Binding-site contacts:
Ligand atom C11 contacts residue PHE53 of chain 1.C at 3.7 Å (hydrophobic).
Ligand atom O9 contacts residue HIS105 of chain 1.C at 4.2 Å.
Ligand atom C9 contacts residue ALA106 of chain 1.C at 3.5 Å (hydrophobic).
Ligand atom C6 contacts residue GLN318 of chain 1.C at 3.5 Å.
Ligand atom C1 contacts residue GLN318 of chain 1.C at 4.3 Å.
Ligand atom C6 contacts residue ILE146 of chain 1.C at 3.6 Å (hydrophobic).
Ligand atom C10 contacts residue ILE146 of chain 1.C at 4.1 Å (hydrophobic).
Ligand atom C1 contacts residue ILE146 of chain 1.C at 4.1 Å (hydrophobic).
Ligand atom C9 contacts residue ARG321 of chain 1.C at 3.6 Å.
Ligand atom O6 contacts residue GLN318 of chain 1.C at 2.3 Å (h-bond).
Ligand atom O1A contacts residue ILE146 of chain 1.C at 4.0 Å.
Ligand atom C8 contacts residue ARG321 of chain 1.C at 4.0 Å.
Ligand atom C11 contacts residue ILE146 of chain 1.C at 4.1 Å (hydrophobic).
Ligand atom O9 contacts residue ALA106 of chain 1.C at 2.8 Å (h-bond).
Ligand atom C5 contacts residue ILE146 of chain 1.C at 3.7 Å (hydrophobic).
Ligand atom C11 contacts residue PHE115 of chain 1.C at 3.1 Å (hydrophobic).
Ligand atom C4 contacts residue PHE53 of chain 1.C at 4.3 Å (hydrophobic).
Ligand atom C1 contacts residue SER147 of chain 1.C at 3.7 Å.
Ligand atom O1A contacts residue SER147 of chain 1.C at 2.9 Å (h-bond).
Ligand atom C10 contacts residue HIS105 of chain 1.C at 3.9 Å.
Ligand atom C4 contacts residue ILE146 of chain 1.C at 3.9 Å (hydrophobic).
Ligand atom O1B contacts residue SER147 of chain 1.C at 3.6 Å.
Ligand atom O7 contacts residue HIS105 of chain 1.C at 3.7 Å.
Ligand atom N5 contacts residue PHE53 of chain 1.C at 4.0 Å.
Ligand atom O8 contacts residue GLN318 of chain 1.C at 4.3 Å.
Ligand atom O9 contacts residue ARG321 of chain 1.C at 2.8 Å (salt-bridge).
Ligand atom O10 contacts residue GLN50 of chain 1.C at 3.2 Å (h-bond).
Ligand atom O4 contacts residue PHE53 of chain 1.C at 3.5 Å.
Ligand atom C10 contacts residue PHE53 of chain 1.C at 3.9 Å (hydrophobic).
Ligand atom O10 contacts residue HIS105 of chain 1.C at 3.9 Å.
Ligand atom C10 contacts residue GLN50 of chain 1.C at 3.6 Å.
Ligand atom O1B contacts residue ILE146 of chain 1.C at 4.2 Å.
Ligand atom C11 contacts residue GLN50 of chain 1.C at 3.1 Å.
Ligand atom O8 contacts residue ARG321 of chain 1.C at 2.8 Å (salt-bridge).
Ligand atom C9 contacts residue HIS105 of chain 1.C at 3.9 Å.
Ligand atom O1B contacts residue PRO148 of chain 1.C at 3.8 Å.
Ligand atom C11 contacts residue HIS105 of chain 1.C at 4.0 Å.
Ligand atom O9 contacts residue GLN318 of chain 1.C at 3.7 Å.
Ligand atom C7 contacts residue HIS105 of chain 1.C at 3.9 Å.
Ligand atom N5 contacts residue ILE146 of chain 1.C at 3.1 Å (h-bond).

A protein and the small-molecule ligand that binds it are described below.
Small molecule (SMILES): CC(=O)N[C@@H]1[C@@H](O[C@@H]2O[C@@H](C)[C@@H](O)[C@@H](O)[C@@H]2O)[C@H](O[C@@H]2O[C@H](CO)[C@H](O)[C@H](O[C@]3(C(=O)O)C[C@H](O)[C@@H](NC(C)=O)[C@H]([C@H](O)[C@H](O)CO)O3)[C@H]2O)[C@@H](CO)O[C@H]1O

Sequence of chain 1.C:
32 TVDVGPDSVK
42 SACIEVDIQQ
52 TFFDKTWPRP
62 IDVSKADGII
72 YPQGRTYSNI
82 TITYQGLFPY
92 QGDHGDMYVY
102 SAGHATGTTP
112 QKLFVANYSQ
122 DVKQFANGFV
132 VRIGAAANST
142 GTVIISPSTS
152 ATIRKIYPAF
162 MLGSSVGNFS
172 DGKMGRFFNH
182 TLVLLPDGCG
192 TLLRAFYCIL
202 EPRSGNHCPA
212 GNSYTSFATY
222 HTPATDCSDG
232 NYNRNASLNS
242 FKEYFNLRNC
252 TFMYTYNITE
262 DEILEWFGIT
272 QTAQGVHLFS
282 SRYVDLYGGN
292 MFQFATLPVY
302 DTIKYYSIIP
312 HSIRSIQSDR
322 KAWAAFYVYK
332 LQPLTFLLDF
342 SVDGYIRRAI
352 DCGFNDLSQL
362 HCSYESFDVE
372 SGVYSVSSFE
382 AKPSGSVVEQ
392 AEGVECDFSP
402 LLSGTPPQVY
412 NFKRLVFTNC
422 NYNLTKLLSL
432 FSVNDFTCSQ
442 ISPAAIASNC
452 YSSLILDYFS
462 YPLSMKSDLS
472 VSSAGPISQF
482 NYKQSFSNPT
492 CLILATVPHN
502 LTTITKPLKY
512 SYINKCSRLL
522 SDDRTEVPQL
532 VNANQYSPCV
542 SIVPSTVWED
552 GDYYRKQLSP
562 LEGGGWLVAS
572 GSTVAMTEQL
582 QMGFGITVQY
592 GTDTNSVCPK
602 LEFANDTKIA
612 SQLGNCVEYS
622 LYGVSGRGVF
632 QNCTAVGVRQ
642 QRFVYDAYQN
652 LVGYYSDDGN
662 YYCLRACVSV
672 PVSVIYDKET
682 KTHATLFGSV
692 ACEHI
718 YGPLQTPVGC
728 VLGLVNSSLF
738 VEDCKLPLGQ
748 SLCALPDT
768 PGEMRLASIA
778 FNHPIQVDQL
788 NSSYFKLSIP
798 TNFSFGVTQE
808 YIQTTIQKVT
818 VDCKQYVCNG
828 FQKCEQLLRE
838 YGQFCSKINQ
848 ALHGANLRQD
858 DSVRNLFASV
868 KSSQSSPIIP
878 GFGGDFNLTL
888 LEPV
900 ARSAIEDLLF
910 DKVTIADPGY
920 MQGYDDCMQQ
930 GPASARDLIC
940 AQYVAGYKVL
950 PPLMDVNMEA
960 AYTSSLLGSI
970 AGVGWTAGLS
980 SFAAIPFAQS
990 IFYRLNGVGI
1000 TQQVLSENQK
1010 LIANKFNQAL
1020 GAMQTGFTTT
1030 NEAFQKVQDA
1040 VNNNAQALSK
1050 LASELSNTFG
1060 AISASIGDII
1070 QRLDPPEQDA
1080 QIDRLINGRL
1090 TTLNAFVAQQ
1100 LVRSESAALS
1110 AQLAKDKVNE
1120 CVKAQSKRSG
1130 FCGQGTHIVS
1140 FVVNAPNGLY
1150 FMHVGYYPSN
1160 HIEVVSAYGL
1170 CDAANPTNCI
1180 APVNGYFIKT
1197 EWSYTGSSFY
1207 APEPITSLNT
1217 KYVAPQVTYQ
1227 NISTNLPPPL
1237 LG